A small-molecule ligand and the protein it binds are described below.
Small molecule (SMILES): CCCCC

Binding-site contacts:
Ligand atom C4 contacts residue NBU1 of chain 1.FB at 4.4 Å.
Ligand atom C5 contacts residue NBU1 of chain 1.FB at 4.1 Å.
Ligand atom C5 contacts residue OCT1 of chain 1.AB at 4.0 Å.
Ligand atom C4 contacts residue OCT1 of chain 1.AB at 4.0 Å.
Ligand atom C2 contacts residue OCT1 of chain 1.AB at 4.5 Å.